This protein binds this small molecule.
Small molecule (SMILES): CC(=O)N[C@@H]1[C@@H](O)[C@H](O)[C@@H](CO)O[C@H]1O

Binding-site contacts:
Ligand atom C2 contacts residue ASN443 of chain 1.D at 2.5 Å.
Ligand atom C1 contacts residue ILE442 of chain 1.D at 3.8 Å (hydrophobic).
Ligand atom N2 contacts residue ASN443 of chain 1.D at 2.9 Å (h-bond).
Ligand atom O7 contacts residue ASN443 of chain 1.D at 3.0 Å (h-bond).
Ligand atom C1 contacts residue ASN443 of chain 1.D at 1.4 Å.
Ligand atom O5 contacts residue ILE442 of chain 1.D at 3.9 Å.
Ligand atom O6 contacts residue ILE442 of chain 1.D at 4.1 Å.
Ligand atom C3 contacts residue ASN443 of chain 1.D at 3.8 Å.
Ligand atom C5 contacts residue ASN443 of chain 1.D at 3.7 Å.
Ligand atom C7 contacts residue ASN443 of chain 1.D at 3.3 Å.
Ligand atom C4 contacts residue ASN443 of chain 1.D at 4.3 Å.
Ligand atom O5 contacts residue ASN443 of chain 1.D at 2.4 Å (h-bond).

Sequence of chain 1.D:
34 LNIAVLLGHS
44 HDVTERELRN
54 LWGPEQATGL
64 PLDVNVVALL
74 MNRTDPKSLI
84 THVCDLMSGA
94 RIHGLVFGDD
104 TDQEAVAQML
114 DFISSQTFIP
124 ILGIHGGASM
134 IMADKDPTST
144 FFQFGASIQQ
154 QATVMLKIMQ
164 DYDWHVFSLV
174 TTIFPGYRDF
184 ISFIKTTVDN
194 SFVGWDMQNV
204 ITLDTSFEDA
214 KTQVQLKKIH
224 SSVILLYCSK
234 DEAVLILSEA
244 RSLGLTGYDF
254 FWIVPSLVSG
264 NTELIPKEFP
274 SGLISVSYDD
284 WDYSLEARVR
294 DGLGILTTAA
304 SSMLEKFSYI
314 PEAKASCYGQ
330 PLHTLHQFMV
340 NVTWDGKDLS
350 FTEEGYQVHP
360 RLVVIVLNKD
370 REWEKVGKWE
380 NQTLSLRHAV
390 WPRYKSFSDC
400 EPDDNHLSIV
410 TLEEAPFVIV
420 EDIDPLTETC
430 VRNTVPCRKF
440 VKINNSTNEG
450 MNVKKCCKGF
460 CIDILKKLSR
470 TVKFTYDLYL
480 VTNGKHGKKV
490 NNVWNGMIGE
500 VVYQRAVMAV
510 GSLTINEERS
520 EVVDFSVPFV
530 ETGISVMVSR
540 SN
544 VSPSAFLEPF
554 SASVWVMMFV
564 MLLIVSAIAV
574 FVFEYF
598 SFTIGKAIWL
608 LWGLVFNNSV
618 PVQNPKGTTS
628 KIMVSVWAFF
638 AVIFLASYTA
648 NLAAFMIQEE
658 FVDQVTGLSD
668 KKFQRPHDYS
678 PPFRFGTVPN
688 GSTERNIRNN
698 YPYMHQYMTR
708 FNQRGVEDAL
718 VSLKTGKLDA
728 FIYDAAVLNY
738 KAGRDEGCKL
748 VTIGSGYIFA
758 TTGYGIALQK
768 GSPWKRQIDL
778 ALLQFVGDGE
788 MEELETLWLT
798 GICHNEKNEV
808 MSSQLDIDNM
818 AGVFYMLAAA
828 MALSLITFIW